Sequence of chain 1.A:
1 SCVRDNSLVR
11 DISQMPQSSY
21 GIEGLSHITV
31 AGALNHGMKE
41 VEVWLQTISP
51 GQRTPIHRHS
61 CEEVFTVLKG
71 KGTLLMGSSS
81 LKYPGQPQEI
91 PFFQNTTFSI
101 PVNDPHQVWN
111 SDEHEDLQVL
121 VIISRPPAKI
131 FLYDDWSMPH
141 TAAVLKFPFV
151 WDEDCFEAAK

Sequence of chain 1.D:
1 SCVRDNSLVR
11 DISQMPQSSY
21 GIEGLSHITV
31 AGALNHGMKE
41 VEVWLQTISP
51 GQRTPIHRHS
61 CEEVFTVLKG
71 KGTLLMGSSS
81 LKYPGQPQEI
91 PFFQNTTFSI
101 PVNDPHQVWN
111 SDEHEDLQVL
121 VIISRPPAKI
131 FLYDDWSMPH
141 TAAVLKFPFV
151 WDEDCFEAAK

This small molecule binds to this protein.
Small molecule (SMILES): CC(=O)N[C@H]1[C@H](O[C@H]2[C@H](O)[C@@H](NC(C)=O)CO[C@@H]2CO)O[C@H](CO)[C@@H](O[C@@H]2O[C@H](CO[C@H]3O[C@H](CO[C@H]4O[C@H](CO)[C@@H](O)[C@H](O)[C@@H]4O)[C@@H](O)[C@H](O[C@@H]4O[C@H](CO)[C@@H](O)[C@H](O)[C@@H]4O)[C@@H]3O)[C@@H](O)[C@H](O)[C@@H]2O)[C@@H]1O

Binding-site contacts:
Ligand atom C3 contacts residue GLN17 of chain 1.A at 3.6 Å.
Ligand atom O7 contacts residue ASN95 of chain 1.D at 3.1 Å (h-bond).
Ligand atom C8 contacts residue ILE28 of chain 1.A at 3.8 Å (hydrophobic).
Ligand atom C5 contacts residue ASN95 of chain 1.D at 3.6 Å.
Ligand atom O5 contacts residue GLY24 of chain 1.A at 3.4 Å.
Ligand atom C2 contacts residue ASN95 of chain 1.D at 2.4 Å.
Ligand atom O4 contacts residue SER19 of chain 1.A at 3.1 Å (h-bond).
Ligand atom C3 contacts residue ASN95 of chain 1.D at 3.7 Å.
Ligand atom C7 contacts residue THR47 of chain 1.A at 3.6 Å.
Ligand atom O3 contacts residue THR47 of chain 1.A at 3.5 Å.
Ligand atom C2 contacts residue GLN17 of chain 1.A at 3.6 Å.
Ligand atom O4 contacts residue GLN118 of chain 1.A at 3.2 Å (h-bond).
Ligand atom O5 contacts residue ASN95 of chain 1.D at 2.3 Å (h-bond).
Ligand atom C7 contacts residue ASN95 of chain 1.D at 3.2 Å.
Ligand atom C1 contacts residue GLY24 of chain 1.A at 3.6 Å.
Ligand atom O7 contacts residue GLN118 of chain 1.A at 2.8 Å (h-bond).
Ligand atom O3 contacts residue GLU23 of chain 1.A at 2.4 Å (salt-bridge).
Ligand atom N2 contacts residue GLN17 of chain 1.A at 2.9 Å (h-bond).
Ligand atom N2 contacts residue ASN95 of chain 1.D at 2.9 Å (h-bond).
Ligand atom O2 contacts residue LEU25 of chain 1.A at 2.6 Å (h-bond).
Ligand atom C1 contacts residue ASN95 of chain 1.D at 1.4 Å.
Ligand atom C8 contacts residue LEU45 of chain 1.A at 3.4 Å (hydrophobic).
Ligand atom O7 contacts residue THR47 of chain 1.A at 2.8 Å (h-bond).
Ligand atom O6 contacts residue SER26 of chain 1.A at 3.2 Å (h-bond).
Ligand atom O3 contacts residue GLN118 of chain 1.A at 3.8 Å.
Ligand atom O3 contacts residue SER26 of chain 1.A at 3.3 Å (h-bond).
Ligand atom C6 contacts residue ILE28 of chain 1.A at 3.7 Å (hydrophobic).
Ligand atom C2 contacts residue LEU25 of chain 1.A at 3.4 Å (hydrophobic).
Ligand atom O4 contacts residue ASP116 of chain 1.A at 3.1 Å (salt-bridge).
Ligand atom C3 contacts residue GLU23 of chain 1.A at 3.5 Å.
Ligand atom C8 contacts residue SER26 of chain 1.A at 3.4 Å.
Ligand atom O7 contacts residue LEU45 of chain 1.A at 3.5 Å.
Ligand atom O6 contacts residue SER13 of chain 1.A at 3.7 Å.
Ligand atom O6 contacts residue GLN17 of chain 1.A at 3.5 Å (h-bond).
Ligand atom C5 contacts residue ASP116 of chain 1.A at 3.3 Å.
Ligand atom O4 contacts residue SER18 of chain 1.A at 3.3 Å.
Ligand atom C7 contacts residue GLN118 of chain 1.A at 3.7 Å.
Ligand atom C4 contacts residue ASP116 of chain 1.A at 3.4 Å.
Ligand atom C3 contacts residue ASP116 of chain 1.A at 3.2 Å.
Ligand atom C6 contacts residue THR47 of chain 1.A at 3.4 Å.